Binding-site contacts:
Ligand atom C15 contacts residue PHE278 of chain 3.B at 3.4 Å (hydrophobic).
Ligand atom O02 contacts residue MET262 of chain 3.B at 3.3 Å (h-bond).
Ligand atom C24 contacts residue 1IS1 of chain 3.K at 0.0 Å.
Ligand atom N11 contacts residue 1IS1 of chain 3.K at 0.5 Å (h-bond).
Ligand atom C05 contacts residue 1IS1 of chain 3.K at 0.1 Å.
Ligand atom C06 contacts residue 1IS1 of chain 3.K at 0.3 Å.
Ligand atom C14 contacts residue TYR242 of chain 3.B at 3.5 Å (hydrophobic).
Ligand atom C24 contacts residue GLY274 of chain 3.B at 3.5 Å.
Ligand atom C23 contacts residue MET262 of chain 3.B at 3.5 Å (hydrophobic).
Ligand atom C15 contacts residue 1IS1 of chain 3.K at 0.3 Å.
Ligand atom C12 contacts residue 1IS1 of chain 3.K at 1.0 Å.
Ligand atom O02 contacts residue 1IS1 of chain 3.K at 0.6 Å (h-bond).
Ligand atom C13 contacts residue 1IS1 of chain 3.K at 0.2 Å.
Ligand atom S25 contacts residue GLY274 of chain 3.B at 3.5 Å.
Ligand atom C21 contacts residue 1IS1 of chain 3.K at 0.1 Å.
Ligand atom C01 contacts residue MET262 of chain 3.B at 3.5 Å (hydrophobic).
Ligand atom C07 contacts residue 1IS1 of chain 3.K at 0.4 Å.
Ligand atom N09 contacts residue 1IS1 of chain 3.K at 0.4 Å (h-bond).
Ligand atom C17 contacts residue 1IS1 of chain 3.K at 0.1 Å.
Ligand atom C10 contacts residue 1IS1 of chain 3.K at 0.3 Å.
Ligand atom C03 contacts residue 1IS1 of chain 3.K at 0.4 Å.
Ligand atom N18 contacts residue 1IS1 of chain 3.K at 0.1 Å (h-bond).
Ligand atom N16 contacts residue 1IS1 of chain 3.K at 0.2 Å (h-bond).
Ligand atom N18 contacts residue TYR242 of chain 3.B at 2.9 Å (h-bond).
Ligand atom C14 contacts residue 1IS1 of chain 3.K at 0.2 Å.
Ligand atom C17 contacts residue GLY274 of chain 3.B at 3.5 Å.
Ligand atom C20 contacts residue 1IS1 of chain 3.K at 0.1 Å.
Ligand atom N09 contacts residue ILE241 of chain 3.B at 3.4 Å.
Ligand atom C14 contacts residue GLN275 of chain 3.B at 3.6 Å.
Ligand atom C22 contacts residue PRO261 of chain 3.B at 3.5 Å (hydrophobic).
Ligand atom C22 contacts residue MET262 of chain 3.B at 3.6 Å (hydrophobic).
Ligand atom C01 contacts residue 1IS1 of chain 3.K at 0.6 Å.
Ligand atom C19 contacts residue 1IS1 of chain 3.K at 0.1 Å.
Ligand atom N04 contacts residue 1IS1 of chain 3.K at 0.3 Å (h-bond).
Ligand atom N16 contacts residue GLY274 of chain 3.B at 3.5 Å (h-bond).
Ligand atom C08 contacts residue ILE241 of chain 3.B at 3.2 Å (hydrophobic).
Ligand atom C08 contacts residue 1IS1 of chain 3.K at 0.5 Å.
Ligand atom S25 contacts residue 1IS1 of chain 3.K at 0.1 Å (h-bond).
Ligand atom C23 contacts residue 1IS1 of chain 3.K at 0.1 Å.
Ligand atom C22 contacts residue 1IS1 of chain 3.K at 0.1 Å.

A small-molecule ligand and the protein it binds are described below.
Small molecule (SMILES): COc1nc2cccnc2n1C1CC(Nc2nc3ccccc3s2)C1

Sequence of chain 3.B:
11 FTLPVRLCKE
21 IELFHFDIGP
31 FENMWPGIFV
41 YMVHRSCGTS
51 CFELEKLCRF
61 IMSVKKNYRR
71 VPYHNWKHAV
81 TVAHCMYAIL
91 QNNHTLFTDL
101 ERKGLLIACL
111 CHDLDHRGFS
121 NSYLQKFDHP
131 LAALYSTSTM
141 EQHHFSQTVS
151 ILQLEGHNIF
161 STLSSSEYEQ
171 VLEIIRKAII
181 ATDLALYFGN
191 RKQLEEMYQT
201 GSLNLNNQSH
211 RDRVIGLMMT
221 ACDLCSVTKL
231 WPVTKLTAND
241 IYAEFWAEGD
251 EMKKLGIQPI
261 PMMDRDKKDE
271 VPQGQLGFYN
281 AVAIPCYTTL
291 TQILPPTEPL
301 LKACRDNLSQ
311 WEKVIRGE